Binding-site contacts:
Ligand atom O3 contacts residue ASN178 of chain 1.A at 3.9 Å.
Ligand atom C7 contacts residue ASN35 of chain 1.D at 4.1 Å.
Ligand atom O4 contacts residue SER60 of chain 1.D at 3.3 Å (h-bond).
Ligand atom C5 contacts residue ASN109 of chain 1.A at 3.8 Å.
Ligand atom O6 contacts residue GLN218 of chain 1.A at 4.0 Å.
Ligand atom C7 contacts residue SER216 of chain 1.A at 3.1 Å.
Ligand atom C2 contacts residue ASN109 of chain 1.A at 2.6 Å.
Ligand atom O7 contacts residue SER216 of chain 1.A at 2.6 Å (h-bond).
Ligand atom N2 contacts residue ASN109 of chain 1.A at 2.9 Å (h-bond).
Ligand atom C3 contacts residue SER216 of chain 1.A at 4.3 Å.
Ligand atom C8 contacts residue SER216 of chain 1.A at 3.6 Å.
Ligand atom O4 contacts residue ASN178 of chain 1.A at 3.3 Å (h-bond).
Ligand atom N2 contacts residue SER216 of chain 1.A at 3.8 Å.
Ligand atom C2 contacts residue SER216 of chain 1.A at 4.3 Å.
Ligand atom C4 contacts residue ASN178 of chain 1.A at 3.8 Å.
Ligand atom C1 contacts residue ASN109 of chain 1.A at 1.5 Å.
Ligand atom C8 contacts residue NAG2 of chain 1.Q at 3.7 Å.
Ligand atom C3 contacts residue ASN109 of chain 1.A at 3.9 Å.
Ligand atom C1 contacts residue SER216 of chain 1.A at 4.3 Å.
Ligand atom O7 contacts residue NAG2 of chain 1.Q at 4.4 Å.
Ligand atom O7 contacts residue TYR217 of chain 1.A at 4.5 Å.
Ligand atom C8 contacts residue ASN35 of chain 1.D at 3.8 Å.
Ligand atom O5 contacts residue ASN109 of chain 1.A at 2.4 Å (h-bond).
Ligand atom O3 contacts residue SER60 of chain 1.D at 4.4 Å.
Ligand atom C7 contacts residue ASN109 of chain 1.A at 4.0 Å.
Ligand atom N2 contacts residue ASN35 of chain 1.D at 4.4 Å.
Ligand atom C4 contacts residue ASN109 of chain 1.A at 4.4 Å.
Ligand atom O6 contacts residue NAG2 of chain 1.Q at 4.3 Å.
Ligand atom C8 contacts residue TYR217 of chain 1.A at 3.6 Å (hydrophobic).

The small molecule below binds the protein below.
Small molecule (SMILES): CC(=O)N[C@H]1[C@H](O[C@H]2[C@H](O)[C@@H](NC(C)=O)CO[C@@H]2CO)O[C@H](CO)[C@@H](O[C@@H]2O[C@H](CO[C@H]3O[C@H](CO)[C@@H](O)[C@H](O)[C@@H]3O)[C@@H](O)[C@H](O[C@H]3O[C@H](CO)[C@@H](O)[C@H](O)[C@@H]3O)[C@@H]2O)[C@@H]1O

Sequence of chain 1.D:
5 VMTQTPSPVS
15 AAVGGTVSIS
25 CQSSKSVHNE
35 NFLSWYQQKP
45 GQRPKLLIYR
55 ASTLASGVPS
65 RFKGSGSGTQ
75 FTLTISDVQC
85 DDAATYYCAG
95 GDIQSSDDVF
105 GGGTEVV

Sequence of chain 1.A:
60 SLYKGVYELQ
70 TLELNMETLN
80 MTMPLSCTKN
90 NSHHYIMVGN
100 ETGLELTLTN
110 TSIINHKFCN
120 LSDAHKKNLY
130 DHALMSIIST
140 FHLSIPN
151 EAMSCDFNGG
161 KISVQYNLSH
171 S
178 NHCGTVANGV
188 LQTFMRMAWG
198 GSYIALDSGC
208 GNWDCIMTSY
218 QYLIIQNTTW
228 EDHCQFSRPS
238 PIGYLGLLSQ